The small molecule below binds the protein below.
Small molecule (SMILES): C[C@@H](O)[C@H](NC(=O)[C@@H]1CCCN1C(=O)[C@H](COP(=O)(O)O)NC(=O)[C@H](Cc1ccc(O)cc1)NC(=O)[C@H](CO)NC(=O)[C@@H]1CCCN1C(=O)[C@@H](N)COP(=O)(O)O)C(=O)N[C@@H](COP(=O)(O)O)C(=O)N1CCC[C@H]1C(=O)N[C@@H](CO)C(=O)N[C@@H](Cc1ccc(O)cc1)C(=O)N[C@@H](COP(=O)(O)O)C(=O)N1CCC[C@H]1C=O

Sequence of chain 1.A:
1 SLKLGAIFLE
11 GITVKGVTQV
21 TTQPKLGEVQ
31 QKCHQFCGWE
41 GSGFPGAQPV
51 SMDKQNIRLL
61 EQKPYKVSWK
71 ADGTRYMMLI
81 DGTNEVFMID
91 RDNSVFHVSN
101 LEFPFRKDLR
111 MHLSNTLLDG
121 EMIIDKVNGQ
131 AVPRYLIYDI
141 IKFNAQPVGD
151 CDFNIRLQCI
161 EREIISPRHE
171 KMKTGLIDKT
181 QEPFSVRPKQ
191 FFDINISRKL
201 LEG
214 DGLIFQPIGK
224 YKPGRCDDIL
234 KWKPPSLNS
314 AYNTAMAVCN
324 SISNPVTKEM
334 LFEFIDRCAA

Sequence of chain 1.B:
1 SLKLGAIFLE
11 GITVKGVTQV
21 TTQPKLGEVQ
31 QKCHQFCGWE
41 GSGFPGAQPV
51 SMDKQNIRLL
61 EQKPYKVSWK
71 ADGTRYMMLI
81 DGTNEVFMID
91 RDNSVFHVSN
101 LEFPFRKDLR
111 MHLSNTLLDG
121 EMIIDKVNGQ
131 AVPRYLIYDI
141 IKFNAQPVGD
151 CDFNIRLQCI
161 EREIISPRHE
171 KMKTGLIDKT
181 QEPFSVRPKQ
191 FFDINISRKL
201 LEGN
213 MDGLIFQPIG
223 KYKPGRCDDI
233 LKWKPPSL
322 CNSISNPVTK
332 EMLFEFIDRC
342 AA

Binding-site contacts:
Ligand atom CD contacts residue ARG162 of chain 1.A at 3.1 Å.
Ligand atom CE1 contacts residue GLU163 of chain 1.A at 3.8 Å.
Ligand atom O2P contacts residue ARG106 of chain 1.B at 2.7 Å (salt-bridge).
Ligand atom OG contacts residue ARG106 of chain 1.B at 3.3 Å (salt-bridge).
Ligand atom CZ contacts residue CYS159 of chain 1.B at 3.8 Å (hydrophobic).
Ligand atom P contacts residue ARG106 of chain 1.A at 3.6 Å.
Ligand atom CZ contacts residue GLU163 of chain 1.A at 3.8 Å.
Ligand atom CD2 contacts residue VAL148 of chain 1.A at 3.5 Å (hydrophobic).
Ligand atom CE2 contacts residue CYS159 of chain 1.A at 3.6 Å (hydrophobic).
Ligand atom O3P contacts residue ARG106 of chain 1.A at 3.7 Å.
Ligand atom C contacts residue CYS151 of chain 1.B at 3.7 Å (hydrophobic).
Ligand atom CG contacts residue ASP150 of chain 1.B at 3.7 Å.
Ligand atom O3P contacts residue ARG106 of chain 1.B at 3.6 Å (salt-bridge).
Ligand atom CG contacts residue VAL148 of chain 1.A at 3.6 Å (hydrophobic).
Ligand atom N contacts residue CYS151 of chain 1.B at 3.5 Å (h-bond).
Ligand atom CE1 contacts residue PHE143 of chain 1.A at 3.7 Å (hydrophobic).
Ligand atom CG contacts residue ARG162 of chain 1.A at 3.6 Å.
Ligand atom CZ contacts residue GLU163 of chain 1.B at 3.7 Å.
Ligand atom OH contacts residue GLU163 of chain 1.B at 2.9 Å (salt-bridge).
Ligand atom CA contacts residue ARG162 of chain 1.A at 3.0 Å.
Ligand atom CB contacts residue ASP150 of chain 1.A at 3.8 Å.
Ligand atom N contacts residue GLN146 of chain 1.A at 3.5 Å (h-bond).
Ligand atom P contacts residue ARG106 of chain 1.B at 3.4 Å.
Ligand atom CB contacts residue VAL148 of chain 1.A at 3.5 Å (hydrophobic).
Ligand atom C contacts residue CYS151 of chain 1.A at 3.7 Å (hydrophobic).
Ligand atom OH contacts residue CYS159 of chain 1.A at 3.8 Å.
Ligand atom CD1 contacts residue PHE143 of chain 1.A at 3.8 Å (hydrophobic).
Ligand atom CE1 contacts residue GLU163 of chain 1.B at 3.5 Å.
Ligand atom CB contacts residue ARG106 of chain 1.A at 3.4 Å.
Ligand atom O3P contacts residue ARG162 of chain 1.B at 2.8 Å (salt-bridge).
Ligand atom CE1 contacts residue CYS159 of chain 1.A at 3.7 Å (hydrophobic).
Ligand atom CZ contacts residue CYS159 of chain 1.A at 3.5 Å (hydrophobic).
Ligand atom OH contacts residue GLU163 of chain 1.A at 2.9 Å (salt-bridge).
Ligand atom O3P contacts residue LYS107 of chain 1.A at 3.2 Å.
Ligand atom CB contacts residue GLN146 of chain 1.A at 3.7 Å.
Ligand atom OG contacts residue ARG106 of chain 1.A at 3.4 Å (salt-bridge).
Ligand atom O2P contacts residue ARG106 of chain 1.A at 3.0 Å (salt-bridge).
Ligand atom CB contacts residue ARG162 of chain 1.A at 3.1 Å.
Ligand atom CE2 contacts residue CYS159 of chain 1.B at 3.6 Å (hydrophobic).
Ligand atom CD2 contacts residue ILE155 of chain 1.A at 3.6 Å (hydrophobic).